Sequence of chain 1.A:
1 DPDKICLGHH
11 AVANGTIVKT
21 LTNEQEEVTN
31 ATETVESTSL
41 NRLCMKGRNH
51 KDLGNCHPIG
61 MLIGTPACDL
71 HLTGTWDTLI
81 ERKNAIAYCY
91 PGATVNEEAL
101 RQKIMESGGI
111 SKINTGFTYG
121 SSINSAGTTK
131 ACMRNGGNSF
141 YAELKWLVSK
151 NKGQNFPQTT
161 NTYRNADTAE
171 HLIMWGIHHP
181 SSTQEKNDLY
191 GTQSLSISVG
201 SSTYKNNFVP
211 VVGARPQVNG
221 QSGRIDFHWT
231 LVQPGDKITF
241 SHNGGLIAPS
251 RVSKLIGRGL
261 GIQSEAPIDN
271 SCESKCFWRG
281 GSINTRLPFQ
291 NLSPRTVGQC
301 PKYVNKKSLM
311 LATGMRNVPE

Binding-site contacts:
Ligand atom C4 contacts residue ASN30 of chain 1.A at 4.3 Å.
Ligand atom N2 contacts residue THR313 of chain 1.A at 3.7 Å.
Ligand atom O6 contacts residue ASN30 of chain 1.A at 4.3 Å.
Ligand atom O5 contacts residue ASN30 of chain 1.A at 2.5 Å (h-bond).
Ligand atom C7 contacts residue THR32 of chain 1.A at 3.7 Å.
Ligand atom O7 contacts residue LEU52 of chain 1.B at 3.8 Å.
Ligand atom N2 contacts residue ASN30 of chain 1.A at 3.0 Å (h-bond).
Ligand atom C3 contacts residue ASN30 of chain 1.A at 3.7 Å.
Ligand atom C1 contacts residue ASN30 of chain 1.A at 1.4 Å.
Ligand atom C7 contacts residue ASN30 of chain 1.A at 4.2 Å.
Ligand atom O7 contacts residue THR313 of chain 1.A at 3.6 Å.
Ligand atom C8 contacts residue THR32 of chain 1.A at 3.3 Å.
Ligand atom O7 contacts residue THR32 of chain 1.A at 3.8 Å.
Ligand atom C5 contacts residue ASN30 of chain 1.A at 3.7 Å.
Ligand atom C2 contacts residue ASN30 of chain 1.A at 2.6 Å.
Ligand atom C7 contacts residue THR313 of chain 1.A at 3.9 Å.

Sequence of chain 1.B:
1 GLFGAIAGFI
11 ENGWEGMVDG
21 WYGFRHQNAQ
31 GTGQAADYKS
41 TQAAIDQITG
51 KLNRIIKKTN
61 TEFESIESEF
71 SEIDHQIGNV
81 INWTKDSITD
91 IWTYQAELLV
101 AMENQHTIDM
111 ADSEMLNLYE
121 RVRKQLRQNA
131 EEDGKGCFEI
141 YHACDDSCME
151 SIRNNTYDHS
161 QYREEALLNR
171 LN

A small-molecule ligand and the protein it binds are described below.
Small molecule (SMILES): CC(=O)N[C@@H]1[C@@H](O)[C@H](O)[C@@H](CO)O[C@H]1O